Sequence of chain 1.B:
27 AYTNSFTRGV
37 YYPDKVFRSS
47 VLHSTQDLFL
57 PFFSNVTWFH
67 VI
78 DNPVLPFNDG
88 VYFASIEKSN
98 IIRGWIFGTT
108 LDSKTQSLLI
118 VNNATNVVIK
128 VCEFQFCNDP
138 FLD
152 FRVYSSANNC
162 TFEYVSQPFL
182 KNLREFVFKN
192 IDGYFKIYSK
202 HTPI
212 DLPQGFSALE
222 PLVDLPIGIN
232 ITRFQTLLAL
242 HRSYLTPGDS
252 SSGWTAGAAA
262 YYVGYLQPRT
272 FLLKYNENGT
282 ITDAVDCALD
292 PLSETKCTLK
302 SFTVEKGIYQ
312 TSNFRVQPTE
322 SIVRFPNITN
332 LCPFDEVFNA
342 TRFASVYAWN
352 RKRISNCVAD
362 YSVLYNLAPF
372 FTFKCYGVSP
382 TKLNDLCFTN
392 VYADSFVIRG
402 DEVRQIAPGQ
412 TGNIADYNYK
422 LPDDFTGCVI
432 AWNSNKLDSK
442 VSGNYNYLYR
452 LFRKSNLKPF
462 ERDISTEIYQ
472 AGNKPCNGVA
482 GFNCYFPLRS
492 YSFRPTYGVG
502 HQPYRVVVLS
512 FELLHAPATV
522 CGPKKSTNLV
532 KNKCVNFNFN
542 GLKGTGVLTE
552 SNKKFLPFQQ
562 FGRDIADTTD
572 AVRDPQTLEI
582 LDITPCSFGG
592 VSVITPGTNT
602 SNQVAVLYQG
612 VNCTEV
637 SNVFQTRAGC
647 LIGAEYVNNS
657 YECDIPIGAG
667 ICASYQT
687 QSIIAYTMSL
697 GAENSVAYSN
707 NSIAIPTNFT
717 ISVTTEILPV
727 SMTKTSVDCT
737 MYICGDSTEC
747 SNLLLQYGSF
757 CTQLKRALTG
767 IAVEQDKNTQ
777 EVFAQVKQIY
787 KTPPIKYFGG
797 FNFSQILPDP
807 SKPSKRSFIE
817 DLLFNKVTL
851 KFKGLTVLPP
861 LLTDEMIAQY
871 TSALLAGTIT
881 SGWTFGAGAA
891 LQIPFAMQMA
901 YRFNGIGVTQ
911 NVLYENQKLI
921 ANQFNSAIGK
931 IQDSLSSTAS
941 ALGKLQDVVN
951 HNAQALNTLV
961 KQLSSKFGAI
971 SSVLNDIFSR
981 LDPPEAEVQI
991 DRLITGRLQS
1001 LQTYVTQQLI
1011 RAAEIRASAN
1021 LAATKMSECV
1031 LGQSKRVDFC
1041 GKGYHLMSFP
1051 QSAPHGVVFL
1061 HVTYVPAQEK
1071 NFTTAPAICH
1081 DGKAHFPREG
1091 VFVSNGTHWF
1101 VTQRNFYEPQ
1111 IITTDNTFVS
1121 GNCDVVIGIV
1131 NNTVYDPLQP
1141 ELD

Binding-site contacts:
Ligand atom C2 contacts residue ASN613 of chain 1.B at 2.5 Å.
Ligand atom N2 contacts residue GLN641 of chain 1.B at 4.5 Å.
Ligand atom C5 contacts residue ASN613 of chain 1.B at 3.7 Å.
Ligand atom C7 contacts residue ASN613 of chain 1.B at 3.1 Å.
Ligand atom C4 contacts residue ASN613 of chain 1.B at 4.2 Å.
Ligand atom C8 contacts residue GLN641 of chain 1.B at 3.4 Å.
Ligand atom C8 contacts residue ASN613 of chain 1.B at 4.3 Å.
Ligand atom C1 contacts residue ASN613 of chain 1.B at 1.4 Å.
Ligand atom N2 contacts residue ASN613 of chain 1.B at 2.9 Å (h-bond).
Ligand atom C3 contacts residue ASN613 of chain 1.B at 3.8 Å.
Ligand atom C7 contacts residue GLN641 of chain 1.B at 4.3 Å.
Ligand atom C8 contacts residue THR642 of chain 1.B at 4.5 Å.
Ligand atom O7 contacts residue ASN613 of chain 1.B at 2.9 Å (h-bond).
Ligand atom O5 contacts residue ASN613 of chain 1.B at 2.4 Å (h-bond).

The protein below binds the small molecule below.
Small molecule (SMILES): CC(=O)N[C@@H]1[C@@H](O)[C@H](O)[C@@H](CO)O[C@H]1O